Sequence of chain 14.A:
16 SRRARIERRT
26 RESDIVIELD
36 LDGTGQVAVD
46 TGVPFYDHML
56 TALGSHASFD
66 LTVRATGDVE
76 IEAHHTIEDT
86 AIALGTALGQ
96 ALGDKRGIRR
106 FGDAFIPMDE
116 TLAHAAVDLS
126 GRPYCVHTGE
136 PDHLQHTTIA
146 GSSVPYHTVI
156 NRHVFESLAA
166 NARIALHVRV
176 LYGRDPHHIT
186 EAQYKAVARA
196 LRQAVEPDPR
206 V

Sequence of chain 9.A:
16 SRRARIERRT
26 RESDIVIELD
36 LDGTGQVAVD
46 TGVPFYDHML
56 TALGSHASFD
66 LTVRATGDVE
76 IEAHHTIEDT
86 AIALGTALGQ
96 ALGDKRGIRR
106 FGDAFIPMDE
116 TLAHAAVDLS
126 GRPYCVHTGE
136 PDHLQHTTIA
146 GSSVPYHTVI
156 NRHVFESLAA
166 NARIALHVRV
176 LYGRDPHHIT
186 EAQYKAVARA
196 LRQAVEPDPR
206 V

This small molecule binds to this protein.
Small molecule (SMILES): O=P(O)(O)OC[C@@H](O)[C@@H](O)c1cnc[nH]1

Binding-site contacts:
Ligand atom N1 contacts residue HIS79 of chain 9.A at 3.2 Å (h-bond).
Ligand atom C6 contacts residue HIS79 of chain 9.A at 3.0 Å.
Ligand atom C6 contacts residue MET113 of chain 17.A at 3.5 Å (hydrophobic).
Ligand atom N2 contacts residue MET113 of chain 17.A at 3.6 Å.
Ligand atom C6 contacts residue HIS183 of chain 17.A at 3.5 Å.
Ligand atom OP1 contacts residue LYS190 of chain 17.A at 3.7 Å.
Ligand atom C4 contacts residue MET113 of chain 17.A at 3.6 Å (hydrophobic).
Ligand atom C5 contacts residue GLU83 of chain 9.A at 3.4 Å.
Ligand atom C4 contacts residue HIS80 of chain 9.A at 3.2 Å.
Ligand atom C5 contacts residue MN1 of chain 9.C at 3.3 Å.
Ligand atom C6 contacts residue MN1 of chain 9.C at 3.0 Å.
Ligand atom O3 contacts residue MN1 of chain 17.D at 2.5 Å.
Ligand atom O3 contacts residue GLU186 of chain 17.A at 2.7 Å (salt-bridge).
Ligand atom N1 contacts residue GLU83 of chain 9.A at 3.1 Å (salt-bridge).
Ligand atom C3 contacts residue GLU27 of chain 9.A at 3.6 Å.
Ligand atom OP5 contacts residue LYS190 of chain 17.A at 2.8 Å (salt-bridge).
Ligand atom N2 contacts residue GLU186 of chain 17.A at 3.1 Å (salt-bridge).
Ligand atom P contacts residue LYS190 of chain 17.A at 3.5 Å.
Ligand atom N1 contacts residue HIS183 of chain 17.A at 3.3 Å (h-bond).
Ligand atom N2 contacts residue HIS182 of chain 17.A at 3.2 Å (h-bond).
Ligand atom O3 contacts residue HIS80 of chain 9.A at 3.3 Å (h-bond).
Ligand atom O3 contacts residue HIS53 of chain 17.A at 3.4 Å (h-bond).
Ligand atom N2 contacts residue MN1 of chain 17.D at 2.1 Å.
Ligand atom OP6 contacts residue ARG127 of chain 14.A at 3.1 Å (salt-bridge).
Ligand atom OP6 contacts residue LYS190 of chain 17.A at 3.4 Å (salt-bridge).
Ligand atom OP5 contacts residue ARG105 of chain 14.A at 3.1 Å (salt-bridge).
Ligand atom N1 contacts residue MN1 of chain 9.C at 2.2 Å.
Ligand atom N1 contacts residue MET113 of chain 17.A at 3.5 Å.
Ligand atom C6 contacts residue HIS182 of chain 17.A at 3.6 Å.
Ligand atom O2 contacts residue GLU27 of chain 9.A at 3.1 Å (salt-bridge).
Ligand atom C6 contacts residue MN1 of chain 17.D at 3.4 Å.
Ligand atom C1 contacts residue GLU27 of chain 9.A at 3.1 Å.
Ligand atom C2 contacts residue GLU27 of chain 9.A at 3.5 Å.
Ligand atom P contacts residue ARG105 of chain 14.A at 3.6 Å.
Ligand atom C3 contacts residue HIS80 of chain 9.A at 3.2 Å.
Ligand atom OP6 contacts residue ARG105 of chain 14.A at 3.3 Å (salt-bridge).
Ligand atom C4 contacts residue MN1 of chain 17.D at 2.8 Å.
Ligand atom C5 contacts residue MET113 of chain 17.A at 3.5 Å (hydrophobic).
Ligand atom N2 contacts residue HIS80 of chain 9.A at 2.9 Å (h-bond).
Ligand atom C3 contacts residue MN1 of chain 17.D at 3.0 Å.

Sequence of chain 17.A:
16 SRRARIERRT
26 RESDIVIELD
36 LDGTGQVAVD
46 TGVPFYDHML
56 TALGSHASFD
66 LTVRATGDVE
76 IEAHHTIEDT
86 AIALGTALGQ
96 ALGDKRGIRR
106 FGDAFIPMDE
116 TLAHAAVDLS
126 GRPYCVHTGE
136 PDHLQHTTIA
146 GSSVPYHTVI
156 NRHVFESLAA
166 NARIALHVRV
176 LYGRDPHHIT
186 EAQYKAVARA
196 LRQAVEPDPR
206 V